Binding-site contacts:
Ligand atom NAO contacts residue TYR189 of chain 1.B at 3.6 Å.
Ligand atom CAT contacts residue GLN59 of chain 1.C at 3.6 Å.
Ligand atom CBI contacts residue TYR189 of chain 1.B at 3.5 Å (hydrophobic).
Ligand atom CBE contacts residue TYR168 of chain 1.C at 3.4 Å (hydrophobic).
Ligand atom OBF contacts residue TYR189 of chain 1.B at 3.1 Å.
Ligand atom CAE contacts residue TRP147 of chain 1.B at 3.2 Å (hydrophobic).
Ligand atom CAA contacts residue TRP147 of chain 1.B at 3.8 Å (hydrophobic).
Ligand atom CAX contacts residue TRP57 of chain 1.C at 3.8 Å (hydrophobic).
Ligand atom CBI contacts residue TYR196 of chain 1.B at 3.7 Å (hydrophobic).
Ligand atom CBG contacts residue TYR93 of chain 1.B at 3.8 Å (hydrophobic).
Ligand atom CAL contacts residue TYR196 of chain 1.B at 3.6 Å (hydrophobic).
Ligand atom OBF contacts residue TYR168 of chain 1.C at 3.5 Å.
Ligand atom NAO contacts residue TRP57 of chain 1.C at 3.3 Å.
Ligand atom CAJ contacts residue TRP147 of chain 1.B at 3.5 Å (hydrophobic).
Ligand atom CBE contacts residue TYR189 of chain 1.B at 3.8 Å (hydrophobic).
Ligand atom CAM contacts residue TRP57 of chain 1.C at 3.6 Å (hydrophobic).
Ligand atom OAV contacts residue CYS191 of chain 1.B at 3.4 Å (h-bond).
Ligand atom CBA contacts residue TYR189 of chain 1.B at 3.9 Å (hydrophobic).
Ligand atom CAY contacts residue TYR93 of chain 1.B at 3.4 Å (hydrophobic).
Ligand atom OAU contacts residue MET118 of chain 1.C at 3.6 Å.
Ligand atom OBB contacts residue TYR93 of chain 1.B at 3.4 Å.
Ligand atom CAI contacts residue TRP57 of chain 1.C at 3.5 Å (hydrophobic).
Ligand atom NAF contacts residue TRP147 of chain 1.B at 2.7 Å (h-bond).
Ligand atom CAJ contacts residue MET118 of chain 1.C at 3.7 Å (hydrophobic).
Ligand atom CBA contacts residue TRP57 of chain 1.C at 3.8 Å (hydrophobic).
Ligand atom CAN contacts residue TRP57 of chain 1.C at 3.3 Å (hydrophobic).
Ligand atom CAB contacts residue TRP147 of chain 1.B at 3.8 Å (hydrophobic).
Ligand atom CAK contacts residue MET118 of chain 1.C at 3.9 Å (hydrophobic).
Ligand atom CAQ contacts residue CYS192 of chain 1.B at 3.8 Å (hydrophobic).
Ligand atom CAX contacts residue TRP147 of chain 1.B at 3.6 Å (hydrophobic).
Ligand atom OAV contacts residue TYR189 of chain 1.B at 3.9 Å.
Ligand atom CAB contacts residue TYR196 of chain 1.B at 3.5 Å (hydrophobic).
Ligand atom OAW contacts residue THR148 of chain 1.B at 3.3 Å.
Ligand atom CAZ contacts residue TYR93 of chain 1.B at 3.8 Å (hydrophobic).
Ligand atom CAQ contacts residue TYR196 of chain 1.B at 3.5 Å (hydrophobic).
Ligand atom CAP contacts residue TRP57 of chain 1.C at 3.5 Å (hydrophobic).
Ligand atom OAW contacts residue TYR196 of chain 1.B at 2.9 Å (h-bond).
Ligand atom CAH contacts residue TRP57 of chain 1.C at 3.7 Å (hydrophobic).
Ligand atom OAW contacts residue TRP147 of chain 1.B at 3.4 Å (h-bond).
Ligand atom CBJ contacts residue TRP147 of chain 1.B at 3.6 Å (hydrophobic).

Sequence of chain 1.B:
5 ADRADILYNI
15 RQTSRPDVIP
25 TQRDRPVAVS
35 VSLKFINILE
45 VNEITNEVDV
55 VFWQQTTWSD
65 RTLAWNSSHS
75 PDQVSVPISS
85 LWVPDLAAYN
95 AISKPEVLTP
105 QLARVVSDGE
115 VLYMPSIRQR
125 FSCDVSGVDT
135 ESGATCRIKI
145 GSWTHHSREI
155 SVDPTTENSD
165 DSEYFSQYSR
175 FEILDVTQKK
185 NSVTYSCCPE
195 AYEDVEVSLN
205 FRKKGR

This small molecule binds to this protein.
Small molecule (SMILES): CN1C(=O)[C@]23C[C@H]4C(C)(C)[C@@]5(C[C@@]41CN2CC[C@@]3(C)O)C(=O)Nc1c5ccc2c1OC=CC(C)(C)O2

Sequence of chain 1.C:
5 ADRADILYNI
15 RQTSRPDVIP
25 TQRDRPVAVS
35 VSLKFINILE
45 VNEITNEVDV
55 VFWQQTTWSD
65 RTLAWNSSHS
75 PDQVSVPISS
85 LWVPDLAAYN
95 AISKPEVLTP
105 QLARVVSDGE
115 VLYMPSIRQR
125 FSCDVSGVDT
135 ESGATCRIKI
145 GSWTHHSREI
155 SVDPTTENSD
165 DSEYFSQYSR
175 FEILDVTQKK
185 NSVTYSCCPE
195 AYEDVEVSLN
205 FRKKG